This protein binds this small molecule.
Small molecule (SMILES): CC(=O)N[C@@H]1[C@@H](O)[C@H](O)[C@@H](CO)O[C@H]1O

Sequence of chain 1.H:
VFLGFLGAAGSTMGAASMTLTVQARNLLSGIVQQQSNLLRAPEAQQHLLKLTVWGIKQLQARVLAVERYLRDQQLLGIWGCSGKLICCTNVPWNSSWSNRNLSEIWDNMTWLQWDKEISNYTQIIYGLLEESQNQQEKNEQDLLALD

Binding-site contacts:
Ligand atom O5 contacts residue SER96 of chain 1.H at 3.5 Å.
Ligand atom C5 contacts residue SER96 of chain 1.H at 4.0 Å.
Ligand atom O7 contacts residue ASN94 of chain 1.H at 3.9 Å.
Ligand atom C6 contacts residue SER96 of chain 1.H at 4.0 Å.
Ligand atom C5 contacts residue ASN94 of chain 1.H at 3.6 Å.
Ligand atom C1 contacts residue ASN94 of chain 1.H at 1.4 Å.
Ligand atom C8 contacts residue ASN94 of chain 1.H at 3.5 Å.
Ligand atom C1 contacts residue SER96 of chain 1.H at 3.8 Å.
Ligand atom O6 contacts residue SER96 of chain 1.H at 4.1 Å.
Ligand atom N2 contacts residue ASN94 of chain 1.H at 3.0 Å (h-bond).
Ligand atom C7 contacts residue ASN94 of chain 1.H at 3.3 Å.
Ligand atom O6 contacts residue ASN94 of chain 1.H at 4.4 Å.
Ligand atom O5 contacts residue ASN94 of chain 1.H at 2.3 Å (h-bond).
Ligand atom C4 contacts residue ASN94 of chain 1.H at 4.2 Å.
Ligand atom C2 contacts residue ASN94 of chain 1.H at 2.4 Å.
Ligand atom C3 contacts residue ASN94 of chain 1.H at 3.8 Å.